The small molecule below binds the protein below.
Small molecule (SMILES): C[C@@H]1N[C@@H](c2cn(C/C=C/C34[C]5[C]6[C]7[C]3[Fe]6754389%10[C]4[C]3[C]8[C]9[C]4%10)nn2)[C@H](O)[C@@H]1O

Sequence of chain 1.C:
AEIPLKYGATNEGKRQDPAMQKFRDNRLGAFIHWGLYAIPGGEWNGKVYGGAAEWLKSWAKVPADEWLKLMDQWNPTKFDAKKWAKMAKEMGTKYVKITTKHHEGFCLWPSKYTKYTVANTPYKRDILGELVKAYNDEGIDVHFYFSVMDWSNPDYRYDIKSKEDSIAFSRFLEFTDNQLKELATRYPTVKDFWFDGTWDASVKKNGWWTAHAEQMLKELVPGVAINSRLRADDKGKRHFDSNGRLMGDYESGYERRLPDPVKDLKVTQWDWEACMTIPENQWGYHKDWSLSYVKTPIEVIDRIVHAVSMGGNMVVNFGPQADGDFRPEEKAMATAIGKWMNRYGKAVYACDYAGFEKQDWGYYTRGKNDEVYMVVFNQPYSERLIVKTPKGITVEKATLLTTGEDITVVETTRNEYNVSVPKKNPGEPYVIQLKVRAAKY

Binding-site contacts:
Ligand atom CAA contacts residue GLU255 of chain 1.C at 3.3 Å.
Ligand atom CAF contacts residue ASP196 of chain 1.C at 3.7 Å.
Ligand atom CAC contacts residue ASP196 of chain 1.C at 4.1 Å.
Ligand atom OAT contacts residue HIS102 of chain 1.C at 2.9 Å (h-bond).
Ligand atom CAG contacts residue ASP196 of chain 1.C at 4.2 Å.
Ligand atom CAK contacts residue TRP199 of chain 1.C at 3.6 Å (hydrophobic).
Ligand atom CAD contacts residue ASP196 of chain 1.C at 3.1 Å.
Ligand atom CAP contacts residue TRP55 of chain 1.C at 3.9 Å (hydrophobic).
Ligand atom NAI contacts residue TRP55 of chain 1.C at 4.0 Å.
Ligand atom CAA contacts residue TRP283 of chain 1.C at 3.8 Å (hydrophobic).
Ligand atom OAS contacts residue HIS102 of chain 1.C at 3.6 Å.
Ligand atom CAG contacts residue GLU255 of chain 1.C at 4.2 Å.
Ligand atom CAB contacts residue ASP196 of chain 1.C at 4.0 Å.
Ligand atom CAE contacts residue GLU255 of chain 1.C at 4.0 Å.
Ligand atom CAB contacts residue HIS33 of chain 1.C at 3.4 Å.
Ligand atom CAD contacts residue GLU255 of chain 1.C at 4.1 Å.
Ligand atom CAC contacts residue GLU54 of chain 1.C at 3.5 Å.
Ligand atom NAU contacts residue GLU255 of chain 1.C at 3.2 Å (salt-bridge).
Ligand atom CAB contacts residue HIS102 of chain 1.C at 4.0 Å.
Ligand atom OAT contacts residue ASP196 of chain 1.C at 3.6 Å (salt-bridge).
Ligand atom CAE contacts residue TRP55 of chain 1.C at 3.9 Å (hydrophobic).
Ligand atom OAS contacts residue GLU54 of chain 1.C at 2.5 Å (salt-bridge).
Ligand atom NAJ contacts residue TRP55 of chain 1.C at 3.4 Å (h-bond).
Ligand atom CAG contacts residue TRP199 of chain 1.C at 3.4 Å (hydrophobic).
Ligand atom NAH contacts residue TRP199 of chain 1.C at 3.6 Å.
Ligand atom OAS contacts residue TRP55 of chain 1.C at 3.1 Å (h-bond).
Ligand atom CAF contacts residue TRP283 of chain 1.C at 4.2 Å (hydrophobic).
Ligand atom CAA contacts residue ASP196 of chain 1.C at 3.6 Å.
Ligand atom CAB contacts residue TRP283 of chain 1.C at 3.7 Å (hydrophobic).
Ligand atom CAC contacts residue TRP283 of chain 1.C at 4.0 Å (hydrophobic).
Ligand atom CAF contacts residue GLU255 of chain 1.C at 3.8 Å.
Ligand atom CAC contacts residue HIS102 of chain 1.C at 3.9 Å.
Ligand atom CAF contacts residue TRP194 of chain 1.C at 3.7 Å (hydrophobic).
Ligand atom NAU contacts residue ARG229 of chain 1.C at 4.1 Å.
Ligand atom OAT contacts residue TYR145 of chain 1.C at 3.4 Å (h-bond).
Ligand atom OAT contacts residue HIS33 of chain 1.C at 2.6 Å (h-bond).
Ligand atom CAD contacts residue HIS103 of chain 1.C at 4.1 Å.
Ligand atom CAQ contacts residue TRP199 of chain 1.C at 3.4 Å (hydrophobic).
Ligand atom OAS contacts residue TRP283 of chain 1.C at 4.1 Å.
Ligand atom NAU contacts residue ASP196 of chain 1.C at 2.7 Å (salt-bridge).